The protein below binds the small molecule below.
Small molecule (SMILES): CC(=O)N[C@H]1CO[C@H](CO[C@@H]2O[C@@H](C)[C@@H](O)[C@@H](O)[C@@H]2O)[C@@H](O)[C@@H]1O

Sequence of chain 1.A:
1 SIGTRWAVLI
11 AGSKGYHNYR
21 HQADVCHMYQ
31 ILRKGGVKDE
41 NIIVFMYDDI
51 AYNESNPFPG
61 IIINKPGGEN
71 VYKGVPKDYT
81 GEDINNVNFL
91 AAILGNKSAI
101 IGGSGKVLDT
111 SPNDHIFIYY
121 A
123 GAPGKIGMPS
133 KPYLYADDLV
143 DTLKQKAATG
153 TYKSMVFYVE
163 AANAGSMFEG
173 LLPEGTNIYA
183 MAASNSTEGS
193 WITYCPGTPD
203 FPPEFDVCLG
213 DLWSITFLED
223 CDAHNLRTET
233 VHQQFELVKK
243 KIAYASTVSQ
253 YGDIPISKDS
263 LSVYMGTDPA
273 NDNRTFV

Binding-site contacts:
Ligand atom C2 contacts residue ASN96 of chain 1.A at 2.5 Å.
Ligand atom C5 contacts residue SER98 of chain 1.A at 4.1 Å.
Ligand atom O5 contacts residue ALA99 of chain 1.A at 4.2 Å.
Ligand atom C6 contacts residue ILE101 of chain 1.A at 4.0 Å (hydrophobic).
Ligand atom C6 contacts residue ALA99 of chain 1.A at 3.8 Å (hydrophobic).
Ligand atom O5 contacts residue SER98 of chain 1.A at 4.2 Å.
Ligand atom C1 contacts residue SER98 of chain 1.A at 4.4 Å.
Ligand atom C5 contacts residue SER98 of chain 1.A at 4.4 Å.
Ligand atom C5 contacts residue ALA99 of chain 1.A at 4.1 Å (hydrophobic).
Ligand atom C7 contacts residue ASN96 of chain 1.A at 3.6 Å.
Ligand atom O5 contacts residue SER98 of chain 1.A at 4.2 Å.
Ligand atom C5 contacts residue ASN96 of chain 1.A at 3.6 Å.
Ligand atom O5 contacts residue ASN96 of chain 1.A at 2.3 Å (h-bond).
Ligand atom C6 contacts residue SER98 of chain 1.A at 3.8 Å.
Ligand atom C1 contacts residue ASN96 of chain 1.A at 1.4 Å.
Ligand atom O7 contacts residue ASN96 of chain 1.A at 3.8 Å.
Ligand atom C4 contacts residue ASN96 of chain 1.A at 4.2 Å.
Ligand atom N2 contacts residue ASN96 of chain 1.A at 2.9 Å (h-bond).
Ligand atom C6 contacts residue SER98 of chain 1.A at 4.1 Å.
Ligand atom C3 contacts residue ASN96 of chain 1.A at 3.8 Å.